Sequence of chain 1.SA:
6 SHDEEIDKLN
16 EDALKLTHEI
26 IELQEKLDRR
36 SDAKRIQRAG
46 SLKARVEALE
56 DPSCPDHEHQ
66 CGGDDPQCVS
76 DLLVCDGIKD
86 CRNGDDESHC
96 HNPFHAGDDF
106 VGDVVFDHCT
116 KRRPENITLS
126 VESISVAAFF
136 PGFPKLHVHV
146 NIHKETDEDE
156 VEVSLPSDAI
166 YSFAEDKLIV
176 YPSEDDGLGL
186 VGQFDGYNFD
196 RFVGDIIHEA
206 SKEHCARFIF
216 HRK

A protein and the small-molecule ligand that binds it are described below.
Small molecule (SMILES): CC(=O)N[C@@H]1[C@@H](O)[C@H](O)[C@@H](CO)O[C@H]1O

Binding-site contacts:
Ligand atom O6 contacts residue GLU120 of chain 1.SA at 3.3 Å.
Ligand atom C1 contacts residue ASN121 of chain 1.SA at 1.5 Å.
Ligand atom O5 contacts residue ASN121 of chain 1.SA at 2.5 Å (h-bond).
Ligand atom C2 contacts residue ASN121 of chain 1.SA at 2.6 Å.
Ligand atom C7 contacts residue ASN121 of chain 1.SA at 3.1 Å.
Ligand atom C4 contacts residue ASN121 of chain 1.SA at 4.4 Å.
Ligand atom C3 contacts residue ASN121 of chain 1.SA at 3.9 Å.
Ligand atom C8 contacts residue LYS218 of chain 1.SA at 4.3 Å.
Ligand atom O7 contacts residue VAL106 of chain 1.SA at 4.0 Å.
Ligand atom C8 contacts residue ASN121 of chain 1.SA at 4.3 Å.
Ligand atom O7 contacts residue ASN121 of chain 1.SA at 3.0 Å (h-bond).
Ligand atom N2 contacts residue ASN121 of chain 1.SA at 2.9 Å (h-bond).
Ligand atom O5 contacts residue GLU120 of chain 1.SA at 4.1 Å.
Ligand atom C5 contacts residue ASN121 of chain 1.SA at 3.8 Å.
Ligand atom C8 contacts residue THR123 of chain 1.SA at 4.2 Å.
Ligand atom C8 contacts residue VAL106 of chain 1.SA at 4.5 Å (hydrophobic).